Sequence of chain 1.B:
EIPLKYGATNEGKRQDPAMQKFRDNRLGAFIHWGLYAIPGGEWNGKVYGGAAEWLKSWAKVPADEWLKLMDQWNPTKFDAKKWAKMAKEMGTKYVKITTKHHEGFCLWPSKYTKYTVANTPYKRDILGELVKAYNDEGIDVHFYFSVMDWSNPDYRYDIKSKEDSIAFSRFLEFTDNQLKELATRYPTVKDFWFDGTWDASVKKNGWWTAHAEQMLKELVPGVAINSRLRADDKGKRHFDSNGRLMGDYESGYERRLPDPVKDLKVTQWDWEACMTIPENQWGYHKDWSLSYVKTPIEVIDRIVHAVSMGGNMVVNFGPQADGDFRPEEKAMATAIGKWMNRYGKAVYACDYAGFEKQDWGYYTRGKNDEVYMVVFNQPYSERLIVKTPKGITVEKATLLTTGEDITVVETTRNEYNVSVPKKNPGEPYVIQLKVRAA

Binding-site contacts:
Ligand atom CAB contacts residue ASP195 of chain 1.B at 4.0 Å.
Ligand atom OAD contacts residue TRP54 of chain 1.B at 3.5 Å (h-bond).
Ligand atom CAA contacts residue TRP282 of chain 1.B at 3.6 Å (hydrophobic).
Ligand atom CAB contacts residue TRP282 of chain 1.B at 3.8 Å (hydrophobic).
Ligand atom OAD contacts residue HIS101 of chain 1.B at 3.2 Å (h-bond).
Ligand atom CAA contacts residue ASP195 of chain 1.B at 4.0 Å.
Ligand atom OAD contacts residue GLU53 of chain 1.B at 2.8 Å (salt-bridge).
Ligand atom CAE contacts residue ASP195 of chain 1.B at 3.1 Å.
Ligand atom CAN contacts residue TRP54 of chain 1.B at 3.5 Å (hydrophobic).
Ligand atom CAM contacts residue TRP54 of chain 1.B at 3.7 Å (hydrophobic).
Ligand atom CAP contacts residue ASP195 of chain 1.B at 4.1 Å.
Ligand atom OAC contacts residue HIS32 of chain 1.B at 2.6 Å (h-bond).
Ligand atom NAH contacts residue GLU254 of chain 1.B at 4.0 Å.
Ligand atom OAC contacts residue TYR144 of chain 1.B at 3.5 Å (h-bond).
Ligand atom CAE contacts residue HIS102 of chain 1.B at 4.1 Å.
Ligand atom OAD contacts residue TRP282 of chain 1.B at 4.2 Å.
Ligand atom CAF contacts residue TRP282 of chain 1.B at 3.6 Å (hydrophobic).
Ligand atom NAQ contacts residue HIS102 of chain 1.B at 3.6 Å (h-bond).
Ligand atom CAG contacts residue TRP282 of chain 1.B at 3.7 Å (hydrophobic).
Ligand atom CAF contacts residue GLU254 of chain 1.B at 4.0 Å.
Ligand atom NAQ contacts residue TRP54 of chain 1.B at 3.7 Å.
Ligand atom CAN contacts residue TRP198 of chain 1.B at 3.6 Å (hydrophobic).
Ligand atom OAD contacts residue HIS102 of chain 1.B at 4.2 Å.
Ligand atom OAC contacts residue HIS101 of chain 1.B at 2.8 Å (h-bond).
Ligand atom CAB contacts residue HIS32 of chain 1.B at 4.0 Å.
Ligand atom CAA contacts residue HIS101 of chain 1.B at 3.9 Å.
Ligand atom CAA contacts residue GLU53 of chain 1.B at 4.2 Å.
Ligand atom CAB contacts residue GLU254 of chain 1.B at 3.8 Å.
Ligand atom CAG contacts residue GLU53 of chain 1.B at 3.5 Å.
Ligand atom OAC contacts residue ASP195 of chain 1.B at 3.5 Å (salt-bridge).
Ligand atom CAG contacts residue HIS101 of chain 1.B at 4.0 Å.
Ligand atom NAQ contacts residue TRP198 of chain 1.B at 3.3 Å.
Ligand atom CAM contacts residue TRP198 of chain 1.B at 3.7 Å (hydrophobic).
Ligand atom NAH contacts residue ASP195 of chain 1.B at 2.8 Å (salt-bridge).
Ligand atom CAG contacts residue ASP195 of chain 1.B at 4.2 Å.
Ligand atom CAA contacts residue HIS32 of chain 1.B at 3.4 Å.
Ligand atom CAP contacts residue HIS102 of chain 1.B at 4.1 Å.
Ligand atom CAP contacts residue TRP54 of chain 1.B at 3.9 Å (hydrophobic).
Ligand atom CAF contacts residue ASP195 of chain 1.B at 3.8 Å.
Ligand atom CAB contacts residue TRP193 of chain 1.B at 3.7 Å (hydrophobic).

A small-molecule ligand and the protein it binds are described below.
Small molecule (SMILES): C[C@@H]1N[C@@H](c2nc3ccccc3[nH]2)[C@H](O)[C@@H]1O